Sequence of chain 1.D:
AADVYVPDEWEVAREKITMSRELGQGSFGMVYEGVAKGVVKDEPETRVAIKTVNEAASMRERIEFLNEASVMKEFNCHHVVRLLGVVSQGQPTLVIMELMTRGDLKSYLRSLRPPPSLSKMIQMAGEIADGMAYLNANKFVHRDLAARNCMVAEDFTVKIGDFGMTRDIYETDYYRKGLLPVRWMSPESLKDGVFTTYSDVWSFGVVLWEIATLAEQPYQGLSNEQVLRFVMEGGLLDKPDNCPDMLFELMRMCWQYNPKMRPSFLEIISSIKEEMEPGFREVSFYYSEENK

Binding-site contacts:
Ligand atom C14 contacts residue GLN132 of chain 1.D at 3.7 Å.
Ligand atom C13 contacts residue GLN132 of chain 1.D at 3.9 Å.
Ligand atom N9 contacts residue PHE165 of chain 1.D at 3.7 Å.
Ligand atom C15 contacts residue GLU289 of chain 1.D at 3.8 Å.
Ligand atom C27 contacts residue GLY291 of chain 1.D at 3.7 Å.
Ligand atom C29 contacts residue PRO290 of chain 1.D at 3.5 Å (hydrophobic).
Ligand atom C11 contacts residue MET133 of chain 1.D at 3.7 Å (hydrophobic).
Ligand atom C15 contacts residue PHE165 of chain 1.D at 3.8 Å (hydrophobic).
Ligand atom C19 contacts residue GLU289 of chain 1.D at 3.3 Å.
Ligand atom N12 contacts residue PRO125 of chain 1.D at 3.8 Å.
Ligand atom C15 contacts residue THR166 of chain 1.D at 3.9 Å.
Ligand atom C7 contacts residue LYS129 of chain 1.D at 3.9 Å.
Ligand atom N20 contacts residue GLU289 of chain 1.D at 2.9 Å (salt-bridge).
Ligand atom N12 contacts residue LEU112 of chain 1.D at 3.9 Å.
Ligand atom C6 contacts residue TYR108 of chain 1.D at 3.5 Å (hydrophobic).
Ligand atom C14 contacts residue GLU289 of chain 1.D at 3.5 Å.
Ligand atom C10 contacts residue LYS129 of chain 1.D at 3.9 Å.
Ligand atom C10 contacts residue GLN132 of chain 1.D at 3.9 Å.
Ligand atom C21 contacts residue GLU136 of chain 1.D at 3.5 Å.
Ligand atom C3 contacts residue MET133 of chain 1.D at 3.9 Å (hydrophobic).
Ligand atom C14 contacts residue GLU136 of chain 1.D at 3.6 Å.
Ligand atom C11 contacts residue TYR108 of chain 1.D at 3.6 Å (hydrophobic).
Ligand atom C21 contacts residue THR166 of chain 1.D at 3.4 Å.
Ligand atom N12 contacts residue LEU109 of chain 1.D at 3.9 Å.
Ligand atom N12 contacts residue MET133 of chain 1.D at 3.6 Å.
Ligand atom N9 contacts residue LYS129 of chain 1.D at 3.9 Å.
Ligand atom C2 contacts residue LYS129 of chain 1.D at 3.8 Å.
Ligand atom C8 contacts residue PHE165 of chain 1.D at 3.8 Å (hydrophobic).
Ligand atom C27 contacts residue PRO290 of chain 1.D at 3.6 Å (hydrophobic).
Ligand atom C1 contacts residue PHE165 of chain 1.D at 3.9 Å (hydrophobic).
Ligand atom N12 contacts residue TYR108 of chain 1.D at 3.5 Å.
Ligand atom C18 contacts residue ASP164 of chain 1.D at 3.5 Å.
Ligand atom C1 contacts residue LYS129 of chain 1.D at 3.9 Å.
Ligand atom C13 contacts residue PHE165 of chain 1.D at 3.5 Å (hydrophobic).
Ligand atom C2 contacts residue PHE165 of chain 1.D at 3.6 Å (hydrophobic).
Ligand atom C15 contacts residue ASP164 of chain 1.D at 3.7 Å.
Ligand atom C4 contacts residue PHE165 of chain 1.D at 3.6 Å (hydrophobic).
Ligand atom C7 contacts residue PHE165 of chain 1.D at 3.9 Å (hydrophobic).
Ligand atom C21 contacts residue GLU289 of chain 1.D at 3.2 Å.
Ligand atom C16 contacts residue GLU289 of chain 1.D at 3.8 Å.

This small molecule binds to this protein.
Small molecule (SMILES): N#Cc1ccc2[nH]cc(CCCCN3CCC(NC(=O)c4cccc5c(C#N)c[nH]c45)CC3)c2c1